Binding-site contacts:
Ligand atom C5 contacts residue ASN322 of chain 1.B at 3.7 Å.
Ligand atom C2 contacts residue ASN322 of chain 1.B at 2.5 Å.
Ligand atom C4 contacts residue ASN322 of chain 1.B at 4.3 Å.
Ligand atom C7 contacts residue ASN322 of chain 1.B at 3.9 Å.
Ligand atom O7 contacts residue ASN322 of chain 1.B at 3.9 Å.
Ligand atom C6 contacts residue GLN571 of chain 1.B at 3.8 Å.
Ligand atom O7 contacts residue THR324 of chain 1.B at 4.4 Å.
Ligand atom C3 contacts residue ASN322 of chain 1.B at 3.8 Å.
Ligand atom C8 contacts residue ASN322 of chain 1.B at 4.4 Å.
Ligand atom N2 contacts residue ASN322 of chain 1.B at 2.8 Å (h-bond).
Ligand atom C5 contacts residue GLN571 of chain 1.B at 4.4 Å.
Ligand atom C1 contacts residue ASN322 of chain 1.B at 1.4 Å.
Ligand atom O5 contacts residue ASN322 of chain 1.B at 2.5 Å (h-bond).
Ligand atom O5 contacts residue GLN571 of chain 1.B at 3.6 Å (h-bond).

The protein below binds the small molecule below.
Small molecule (SMILES): CC(=O)N[C@@H]1[C@@H](O)[C@H](O)[C@@H](CO)O[C@H]1O

Sequence of chain 1.B:
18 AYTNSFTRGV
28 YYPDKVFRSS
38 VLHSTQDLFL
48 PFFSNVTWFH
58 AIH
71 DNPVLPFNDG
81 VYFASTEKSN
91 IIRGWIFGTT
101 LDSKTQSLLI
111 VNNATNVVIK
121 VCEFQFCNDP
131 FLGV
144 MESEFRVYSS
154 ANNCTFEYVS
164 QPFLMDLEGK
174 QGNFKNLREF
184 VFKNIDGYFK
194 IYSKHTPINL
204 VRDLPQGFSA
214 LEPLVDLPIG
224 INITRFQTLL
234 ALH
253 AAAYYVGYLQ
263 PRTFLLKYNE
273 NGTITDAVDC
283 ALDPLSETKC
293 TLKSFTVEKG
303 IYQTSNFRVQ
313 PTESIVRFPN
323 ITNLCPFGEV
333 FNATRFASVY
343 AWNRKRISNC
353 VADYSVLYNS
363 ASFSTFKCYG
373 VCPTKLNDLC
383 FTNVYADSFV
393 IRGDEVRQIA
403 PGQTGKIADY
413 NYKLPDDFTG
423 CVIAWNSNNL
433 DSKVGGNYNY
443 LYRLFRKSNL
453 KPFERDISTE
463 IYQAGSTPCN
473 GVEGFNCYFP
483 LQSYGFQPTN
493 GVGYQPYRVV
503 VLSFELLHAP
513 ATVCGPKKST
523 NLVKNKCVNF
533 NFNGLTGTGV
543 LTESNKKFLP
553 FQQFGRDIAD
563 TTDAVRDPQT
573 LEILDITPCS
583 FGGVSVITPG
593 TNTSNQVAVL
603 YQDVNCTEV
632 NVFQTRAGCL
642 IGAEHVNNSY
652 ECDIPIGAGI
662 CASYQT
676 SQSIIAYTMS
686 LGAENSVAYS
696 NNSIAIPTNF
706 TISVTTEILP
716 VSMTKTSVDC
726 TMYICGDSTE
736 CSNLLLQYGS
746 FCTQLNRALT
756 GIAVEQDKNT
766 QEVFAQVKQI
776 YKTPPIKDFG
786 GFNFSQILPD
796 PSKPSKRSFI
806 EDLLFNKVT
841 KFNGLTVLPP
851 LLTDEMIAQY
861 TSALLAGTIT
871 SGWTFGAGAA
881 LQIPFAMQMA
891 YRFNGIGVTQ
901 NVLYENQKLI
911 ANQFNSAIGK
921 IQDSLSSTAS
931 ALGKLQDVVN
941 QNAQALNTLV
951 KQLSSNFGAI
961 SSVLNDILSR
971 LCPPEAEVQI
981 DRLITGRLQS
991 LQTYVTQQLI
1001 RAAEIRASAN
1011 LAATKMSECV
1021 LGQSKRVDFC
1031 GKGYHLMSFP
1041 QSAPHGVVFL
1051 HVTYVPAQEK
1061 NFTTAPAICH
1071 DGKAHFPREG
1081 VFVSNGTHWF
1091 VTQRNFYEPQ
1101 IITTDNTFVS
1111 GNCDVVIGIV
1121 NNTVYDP